Binding-site contacts:
Ligand atom CAE contacts residue NAP1 of chain 1.E at 3.7 Å.
Ligand atom CAI contacts residue NAP1 of chain 1.E at 3.5 Å.
Ligand atom CAL contacts residue VAL206 of chain 1.A at 4.3 Å (hydrophobic).
Ligand atom NAD contacts residue NAP1 of chain 1.E at 3.7 Å.
Ligand atom CAJ contacts residue NAP1 of chain 1.E at 4.0 Å.
Ligand atom CAG contacts residue PHE97 of chain 1.A at 3.6 Å (hydrophobic).
Ligand atom CAB contacts residue SER95 of chain 1.A at 3.7 Å.
Ligand atom NAK contacts residue LEU209 of chain 1.A at 3.9 Å.
Ligand atom CAB contacts residue PHE97 of chain 1.A at 3.3 Å (hydrophobic).
Ligand atom NAK contacts residue NAP1 of chain 1.E at 4.2 Å.
Ligand atom SAA contacts residue PHE97 of chain 1.A at 3.7 Å.
Ligand atom NAD contacts residue TYR174 of chain 1.A at 3.1 Å (h-bond).
Ligand atom CAL contacts residue PHE97 of chain 1.A at 4.3 Å (hydrophobic).
Ligand atom NAK contacts residue MET213 of chain 1.A at 4.4 Å.
Ligand atom NAM contacts residue TYR174 of chain 1.A at 3.5 Å (h-bond).
Ligand atom CAJ contacts residue PHE97 of chain 1.A at 3.7 Å (hydrophobic).
Ligand atom CAJ contacts residue PRO210 of chain 1.A at 3.6 Å (hydrophobic).
Ligand atom CAL contacts residue LEU209 of chain 1.A at 4.2 Å (hydrophobic).
Ligand atom CAL contacts residue NAP1 of chain 1.E at 4.4 Å.
Ligand atom NAM contacts residue PHE97 of chain 1.A at 3.6 Å.
Ligand atom CAI contacts residue PHE97 of chain 1.A at 3.6 Å (hydrophobic).
Ligand atom NAF contacts residue NAP1 of chain 1.E at 2.9 Å (h-bond).
Ligand atom NAD contacts residue PHE97 of chain 1.A at 3.4 Å.
Ligand atom NAC contacts residue SER95 of chain 1.A at 3.7 Å.
Ligand atom NAF contacts residue SER95 of chain 1.A at 2.9 Å (h-bond).
Ligand atom CAH contacts residue NAP1 of chain 1.E at 4.1 Å.
Ligand atom NAF contacts residue PHE97 of chain 1.A at 3.5 Å.
Ligand atom CAG contacts residue NAP1 of chain 1.E at 3.8 Å.
Ligand atom CAB contacts residue NAP1 of chain 1.E at 3.3 Å.
Ligand atom NAM contacts residue NAP1 of chain 1.E at 3.3 Å.
Ligand atom NAC contacts residue TYR174 of chain 1.A at 3.2 Å (h-bond).
Ligand atom CAH contacts residue PHE97 of chain 1.A at 4.0 Å (hydrophobic).
Ligand atom CAE contacts residue PHE97 of chain 1.A at 3.6 Å (hydrophobic).
Ligand atom SAA contacts residue NAP1 of chain 1.E at 3.5 Å (h-bond).
Ligand atom NAM contacts residue ASP161 of chain 1.A at 3.3 Å (salt-bridge).
Ligand atom NAC contacts residue PHE97 of chain 1.A at 3.6 Å.
Ligand atom CAH contacts residue GLY205 of chain 1.A at 4.4 Å.
Ligand atom NAK contacts residue PHE97 of chain 1.A at 4.2 Å.
Ligand atom NAK contacts residue PRO210 of chain 1.A at 3.5 Å.
Ligand atom NAC contacts residue NAP1 of chain 1.E at 2.7 Å (h-bond).

Sequence of chain 1.A:
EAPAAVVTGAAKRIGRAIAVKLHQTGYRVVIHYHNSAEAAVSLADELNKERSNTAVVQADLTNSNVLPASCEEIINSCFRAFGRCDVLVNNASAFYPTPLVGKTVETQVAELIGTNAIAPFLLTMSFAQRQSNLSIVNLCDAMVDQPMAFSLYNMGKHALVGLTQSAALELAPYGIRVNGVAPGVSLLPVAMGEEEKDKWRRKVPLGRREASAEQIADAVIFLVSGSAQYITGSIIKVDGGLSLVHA

The protein below binds the small molecule below.
Small molecule (SMILES): Nc1nnc(-c2cnccc2N)s1